A protein and the small-molecule ligand that binds it are described below.
Small molecule (SMILES): CC#Cc1cncc(-c2cccc([C@@]3(c4cc(C)c(=O)n(CC)c4)N=C(N)c4c(F)cccc43)c2)c1

Sequence of chain 1.A:
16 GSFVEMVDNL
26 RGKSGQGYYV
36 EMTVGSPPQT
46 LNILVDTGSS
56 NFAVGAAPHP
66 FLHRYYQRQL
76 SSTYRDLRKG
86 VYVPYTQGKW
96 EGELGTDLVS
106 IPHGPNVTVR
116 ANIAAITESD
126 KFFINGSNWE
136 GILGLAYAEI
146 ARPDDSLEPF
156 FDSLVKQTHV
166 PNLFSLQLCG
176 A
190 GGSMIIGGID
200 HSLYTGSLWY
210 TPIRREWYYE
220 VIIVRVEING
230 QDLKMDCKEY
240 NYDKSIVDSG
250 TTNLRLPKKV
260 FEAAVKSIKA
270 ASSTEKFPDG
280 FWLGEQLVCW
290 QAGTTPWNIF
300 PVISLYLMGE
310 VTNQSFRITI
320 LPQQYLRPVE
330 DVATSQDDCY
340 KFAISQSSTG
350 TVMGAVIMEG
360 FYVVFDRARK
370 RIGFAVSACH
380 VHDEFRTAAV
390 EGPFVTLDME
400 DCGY

Binding-site contacts:
Ligand atom C8 contacts residue TRP95 of chain 1.A at 3.5 Å (hydrophobic).
Ligand atom C7 contacts residue SER54 of chain 1.A at 3.7 Å.
Ligand atom C14 contacts residue GLN92 of chain 1.A at 3.6 Å.
Ligand atom C29 contacts residue GLY249 of chain 1.A at 3.1 Å.
Ligand atom C23 contacts residue ILE137 of chain 1.A at 3.5 Å (hydrophobic).
Ligand atom C18 contacts residue GLY249 of chain 1.A at 3.7 Å.
Ligand atom F21 contacts residue ASP247 of chain 1.A at 3.0 Å.
Ligand atom C34 contacts residue GLY249 of chain 1.A at 3.6 Å.
Ligand atom C35 contacts residue SER248 of chain 1.A at 3.5 Å.
Ligand atom C36 contacts residue SER29 of chain 1.A at 3.2 Å.
Ligand atom C27 contacts residue GLY249 of chain 1.A at 3.7 Å.
Ligand atom C6 contacts residue SER54 of chain 1.A at 3.7 Å.
Ligand atom C31 contacts residue GLY30 of chain 1.A at 3.7 Å.
Ligand atom N20 contacts residue ASP51 of chain 1.A at 2.9 Å (salt-bridge).
Ligand atom C36 contacts residue SER248 of chain 1.A at 3.0 Å.
Ligand atom C24 contacts residue ILE137 of chain 1.A at 3.5 Å (hydrophobic).
Ligand atom N32 contacts residue ILE129 of chain 1.A at 3.7 Å.
Ligand atom C25 contacts residue PHE127 of chain 1.A at 3.5 Å (hydrophobic).
Ligand atom C10 contacts residue SER54 of chain 1.A at 3.6 Å.
Ligand atom C33 contacts residue ILE129 of chain 1.A at 3.8 Å (hydrophobic).
Ligand atom C6 contacts residue ASP51 of chain 1.A at 3.5 Å.
Ligand atom N20 contacts residue ASP247 of chain 1.A at 2.9 Å (salt-bridge).
Ligand atom C24 contacts residue PHE127 of chain 1.A at 3.6 Å (hydrophobic).
Ligand atom C13 contacts residue TYR90 of chain 1.A at 3.8 Å (hydrophobic).
Ligand atom C35 contacts residue SER29 of chain 1.A at 3.5 Å.
Ligand atom C36 contacts residue ALA354 of chain 1.A at 3.5 Å (hydrophobic).
Ligand atom N19 contacts residue ASP51 of chain 1.A at 2.6 Å (salt-bridge).
Ligand atom C35 contacts residue GLY32 of chain 1.A at 3.5 Å.
Ligand atom C23 contacts residue PHE127 of chain 1.A at 3.8 Å (hydrophobic).
Ligand atom C2 contacts residue TYR90 of chain 1.A at 3.6 Å (hydrophobic).
Ligand atom F21 contacts residue THR250 of chain 1.A at 3.0 Å.
Ligand atom C31 contacts residue GLN31 of chain 1.A at 3.6 Å.
Ligand atom C11 contacts residue ASP51 of chain 1.A at 3.8 Å.
Ligand atom N20 contacts residue GLY249 of chain 1.A at 3.5 Å (h-bond).
Ligand atom C34 contacts residue GLY32 of chain 1.A at 3.6 Å.
Ligand atom C18 contacts residue ASP51 of chain 1.A at 3.4 Å.
Ligand atom C25 contacts residue TRP134 of chain 1.A at 3.8 Å (hydrophobic).
Ligand atom C36 contacts residue THR250 of chain 1.A at 3.7 Å.
Ligand atom O9 contacts residue TRP95 of chain 1.A at 2.8 Å (h-bond).
Ligand atom C30 contacts residue GLY249 of chain 1.A at 3.6 Å.